Sequence of chain 1.G:
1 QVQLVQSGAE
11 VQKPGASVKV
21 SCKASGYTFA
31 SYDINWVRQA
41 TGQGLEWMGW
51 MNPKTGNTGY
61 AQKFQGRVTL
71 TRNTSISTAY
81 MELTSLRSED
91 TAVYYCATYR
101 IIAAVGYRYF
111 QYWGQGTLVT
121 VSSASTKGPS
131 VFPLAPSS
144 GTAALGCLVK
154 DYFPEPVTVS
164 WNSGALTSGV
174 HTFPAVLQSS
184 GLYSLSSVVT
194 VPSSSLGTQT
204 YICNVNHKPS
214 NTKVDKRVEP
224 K

Binding-site contacts:
Ligand atom N2 contacts residue ASN73 of chain 1.G at 2.7 Å (h-bond).
Ligand atom C2 contacts residue ASN73 of chain 1.G at 2.4 Å.
Ligand atom C6 contacts residue ILE76 of chain 1.G at 3.1 Å (hydrophobic).
Ligand atom C5 contacts residue TYR80 of chain 1.G at 4.1 Å (hydrophobic).
Ligand atom C1 contacts residue ILE76 of chain 1.G at 4.0 Å (hydrophobic).
Ligand atom C6 contacts residue ASN73 of chain 1.G at 4.1 Å.
Ligand atom C7 contacts residue ASN73 of chain 1.G at 3.3 Å.
Ligand atom C5 contacts residue ASN73 of chain 1.G at 3.8 Å.
Ligand atom O7 contacts residue ASN73 of chain 1.G at 3.6 Å.
Ligand atom C1 contacts residue ASN73 of chain 1.G at 1.3 Å.
Ligand atom C5 contacts residue ASN73 of chain 1.G at 4.5 Å.
Ligand atom C4 contacts residue ASN73 of chain 1.G at 4.3 Å.
Ligand atom C5 contacts residue ILE76 of chain 1.G at 3.5 Å (hydrophobic).
Ligand atom C1 contacts residue ILE76 of chain 1.G at 4.1 Å (hydrophobic).
Ligand atom C6 contacts residue TYR80 of chain 1.G at 2.6 Å (hydrophobic).
Ligand atom O5 contacts residue ILE76 of chain 1.G at 2.9 Å.
Ligand atom C3 contacts residue ASN73 of chain 1.G at 3.7 Å.
Ligand atom O5 contacts residue ASN73 of chain 1.G at 2.5 Å (h-bond).
Ligand atom O5 contacts residue ILE76 of chain 1.G at 3.5 Å.
Ligand atom C8 contacts residue ASN73 of chain 1.G at 4.2 Å.

The protein below binds the small molecule below.
Small molecule (SMILES): CC(=O)N[C@H]1[C@H](O[C@H]2[C@H](O)[C@@H](NC(C)=O)CO[C@@H]2CO[C@@H]2O[C@@H](C)[C@@H](O)[C@@H](O)[C@@H]2O)O[C@H](CO)[C@@H](O)[C@@H]1O